Sequence of chain 1.B:
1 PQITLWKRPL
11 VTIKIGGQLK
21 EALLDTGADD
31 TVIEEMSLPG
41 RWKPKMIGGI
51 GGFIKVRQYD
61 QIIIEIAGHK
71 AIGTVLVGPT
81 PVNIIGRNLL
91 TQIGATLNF

Sequence of chain 1.A:
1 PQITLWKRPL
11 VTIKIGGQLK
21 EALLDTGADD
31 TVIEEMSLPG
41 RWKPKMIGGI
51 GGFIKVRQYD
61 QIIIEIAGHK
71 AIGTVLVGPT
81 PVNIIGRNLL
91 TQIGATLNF

The small molecule below binds the protein below.
Small molecule (SMILES): CSC[C@H](NC(=O)COc1cccc2cnccc12)C(=O)N[C@@H](Cc1ccccc1)[C@H](O)C(=O)N1CSC[C@H]1C(=O)NC(C)(C)C

Binding-site contacts:
Ligand atom O1 contacts residue GLY48 of chain 1.B at 3.4 Å (h-bond).
Ligand atom C27 contacts residue ASP30 of chain 1.B at 3.5 Å.
Ligand atom O2 contacts residue ALA28 of chain 1.B at 3.4 Å (h-bond).
Ligand atom C29 contacts residue ILE84 of chain 1.A at 3.6 Å (hydrophobic).
Ligand atom C24 contacts residue ILE50 of chain 1.B at 3.7 Å (hydrophobic).
Ligand atom N1 contacts residue PRO81 of chain 1.A at 3.4 Å.
Ligand atom C18 contacts residue GLY27 of chain 1.A at 3.6 Å.
Ligand atom N3 contacts residue GLY27 of chain 1.B at 3.1 Å (h-bond).
Ligand atom O3 contacts residue ALA28 of chain 1.B at 3.5 Å.
Ligand atom O4 contacts residue GLY27 of chain 1.A at 3.5 Å.
Ligand atom O6 contacts residue GLY49 of chain 1.B at 3.4 Å.
Ligand atom O3 contacts residue ASP29 of chain 1.B at 2.9 Å (salt-bridge).
Ligand atom C24 contacts residue GLY48 of chain 1.A at 3.5 Å.
Ligand atom O3 contacts residue GLY27 of chain 1.B at 3.3 Å (h-bond).
Ligand atom C30 contacts residue ILE50 of chain 1.B at 3.7 Å (hydrophobic).
Ligand atom C15 contacts residue ASP25 of chain 1.A at 3.7 Å.
Ligand atom S2 contacts residue GLY49 of chain 1.A at 3.4 Å.
Ligand atom N2 contacts residue GLY48 of chain 1.B at 2.8 Å (h-bond).
Ligand atom C15 contacts residue ASP25 of chain 1.B at 3.2 Å.
Ligand atom C16 contacts residue ASP25 of chain 1.A at 3.3 Å.
Ligand atom O2 contacts residue ASP25 of chain 1.B at 2.6 Å (salt-bridge).
Ligand atom C7 contacts residue ARG8 of chain 1.A at 3.6 Å.
Ligand atom C30 contacts residue GLY49 of chain 1.B at 3.7 Å.
Ligand atom C27 contacts residue VAL32 of chain 1.B at 3.6 Å (hydrophobic).
Ligand atom C26 contacts residue GLY48 of chain 1.B at 3.4 Å.
Ligand atom O4 contacts residue ALA28 of chain 1.A at 3.6 Å (h-bond).
Ligand atom C2 contacts residue GLY48 of chain 1.B at 3.3 Å.
Ligand atom C17 contacts residue ASP25 of chain 1.B at 3.5 Å.
Ligand atom S2 contacts residue ILE50 of chain 1.A at 3.6 Å (h-bond).
Ligand atom C10 contacts residue ASP29 of chain 1.B at 3.6 Å.
Ligand atom C20 contacts residue ILE84 of chain 1.B at 3.7 Å (hydrophobic).
Ligand atom C17 contacts residue ASP25 of chain 1.A at 3.5 Å.
Ligand atom O2 contacts residue GLY27 of chain 1.B at 3.0 Å.
Ligand atom C33 contacts residue GLY27 of chain 1.B at 3.6 Å.
Ligand atom C5 contacts residue PRO81 of chain 1.A at 3.6 Å (hydrophobic).
Ligand atom C14 contacts residue GLY27 of chain 1.B at 3.7 Å.
Ligand atom C12 contacts residue GLY48 of chain 1.B at 3.2 Å.
Ligand atom O2 contacts residue ASP25 of chain 1.A at 3.0 Å (salt-bridge).
Ligand atom C16 contacts residue GLY27 of chain 1.B at 3.6 Å.
Ligand atom O4 contacts residue ASP25 of chain 1.A at 2.6 Å (salt-bridge).